Sequence of chain 1.E:
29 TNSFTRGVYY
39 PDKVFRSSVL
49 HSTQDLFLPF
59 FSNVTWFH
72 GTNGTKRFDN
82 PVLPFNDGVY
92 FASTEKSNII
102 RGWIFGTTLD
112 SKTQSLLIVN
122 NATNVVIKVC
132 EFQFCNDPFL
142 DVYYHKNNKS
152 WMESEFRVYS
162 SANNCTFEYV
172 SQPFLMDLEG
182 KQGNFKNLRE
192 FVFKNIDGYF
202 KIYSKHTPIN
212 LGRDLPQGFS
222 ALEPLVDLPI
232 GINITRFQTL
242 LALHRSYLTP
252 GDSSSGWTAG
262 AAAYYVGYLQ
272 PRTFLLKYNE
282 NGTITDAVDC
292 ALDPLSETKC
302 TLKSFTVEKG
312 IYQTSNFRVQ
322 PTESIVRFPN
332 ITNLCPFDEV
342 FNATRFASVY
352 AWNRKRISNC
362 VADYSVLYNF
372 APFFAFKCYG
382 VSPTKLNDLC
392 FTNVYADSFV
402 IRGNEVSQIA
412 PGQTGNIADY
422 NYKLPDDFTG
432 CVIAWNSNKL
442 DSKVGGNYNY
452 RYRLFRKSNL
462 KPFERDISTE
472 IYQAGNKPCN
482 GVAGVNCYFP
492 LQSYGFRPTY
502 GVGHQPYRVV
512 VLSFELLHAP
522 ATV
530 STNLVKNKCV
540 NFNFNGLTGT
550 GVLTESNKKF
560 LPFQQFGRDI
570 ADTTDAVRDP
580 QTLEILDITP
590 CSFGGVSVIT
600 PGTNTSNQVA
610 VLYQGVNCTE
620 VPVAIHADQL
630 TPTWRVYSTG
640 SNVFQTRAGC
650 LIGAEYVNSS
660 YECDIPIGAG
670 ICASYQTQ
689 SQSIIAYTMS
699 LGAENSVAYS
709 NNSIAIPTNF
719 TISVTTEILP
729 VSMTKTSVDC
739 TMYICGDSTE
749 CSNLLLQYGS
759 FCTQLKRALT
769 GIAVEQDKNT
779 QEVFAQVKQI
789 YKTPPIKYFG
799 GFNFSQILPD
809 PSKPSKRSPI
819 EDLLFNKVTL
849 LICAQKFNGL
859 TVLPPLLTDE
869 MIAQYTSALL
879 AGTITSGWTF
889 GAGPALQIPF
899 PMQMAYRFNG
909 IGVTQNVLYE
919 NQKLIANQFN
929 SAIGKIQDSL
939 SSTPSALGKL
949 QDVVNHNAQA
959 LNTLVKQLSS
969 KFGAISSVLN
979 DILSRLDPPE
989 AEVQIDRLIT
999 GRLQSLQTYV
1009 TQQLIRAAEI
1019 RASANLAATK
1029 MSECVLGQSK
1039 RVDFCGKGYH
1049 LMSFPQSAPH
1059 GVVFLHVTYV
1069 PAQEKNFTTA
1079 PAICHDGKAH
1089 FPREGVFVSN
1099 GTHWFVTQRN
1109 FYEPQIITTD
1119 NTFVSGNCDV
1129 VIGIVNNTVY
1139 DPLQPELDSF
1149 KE

Binding-site contacts:
Ligand atom C5 contacts residue ASN1134 of chain 1.E at 3.7 Å.
Ligand atom O7 contacts residue ASN1134 of chain 1.E at 3.4 Å (h-bond).
Ligand atom C8 contacts residue ILE1132 of chain 1.E at 3.7 Å (hydrophobic).
Ligand atom N2 contacts residue ASN1134 of chain 1.E at 2.9 Å (h-bond).
Ligand atom O5 contacts residue ASN1134 of chain 1.E at 2.4 Å (h-bond).
Ligand atom C1 contacts residue ASN1134 of chain 1.E at 1.4 Å.
Ligand atom C7 contacts residue ASN1134 of chain 1.E at 3.1 Å.
Ligand atom C2 contacts residue ASN1134 of chain 1.E at 2.4 Å.
Ligand atom C4 contacts residue ASN1134 of chain 1.E at 4.2 Å.
Ligand atom C8 contacts residue ASN1134 of chain 1.E at 3.9 Å.
Ligand atom C3 contacts residue ASN1134 of chain 1.E at 3.8 Å.

This small molecule binds to this protein.
Small molecule (SMILES): CC(=O)N[C@H]1[C@H](O[C@H]2[C@H](O)[C@@H](NC(C)=O)CO[C@@H]2CO)O[C@H](CO)[C@@H](O)[C@@H]1O